Sequence of chain 1.AA:
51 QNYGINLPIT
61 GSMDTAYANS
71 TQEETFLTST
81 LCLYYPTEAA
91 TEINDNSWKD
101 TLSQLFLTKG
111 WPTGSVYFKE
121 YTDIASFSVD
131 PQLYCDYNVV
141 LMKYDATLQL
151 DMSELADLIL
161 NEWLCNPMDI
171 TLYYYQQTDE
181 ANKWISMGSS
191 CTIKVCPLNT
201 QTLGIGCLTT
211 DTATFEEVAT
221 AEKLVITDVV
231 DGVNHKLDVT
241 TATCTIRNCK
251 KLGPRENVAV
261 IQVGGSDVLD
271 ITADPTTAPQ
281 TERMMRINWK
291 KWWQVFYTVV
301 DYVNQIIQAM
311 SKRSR

Binding-site contacts:
Ligand atom O7 contacts residue ASN69 of chain 1.AA at 4.4 Å.
Ligand atom O5 contacts residue ASN69 of chain 1.AA at 2.5 Å (h-bond).
Ligand atom C3 contacts residue ASN69 of chain 1.AA at 3.8 Å.
Ligand atom N2 contacts residue ASN69 of chain 1.AA at 2.8 Å (h-bond).
Ligand atom C2 contacts residue ASN69 of chain 1.AA at 2.5 Å.
Ligand atom C5 contacts residue ASN69 of chain 1.AA at 3.8 Å.
Ligand atom O6 contacts residue ASN69 of chain 1.AA at 4.2 Å.
Ligand atom C4 contacts residue ASN69 of chain 1.AA at 4.2 Å.
Ligand atom C7 contacts residue ASN69 of chain 1.AA at 3.8 Å.
Ligand atom C1 contacts residue ASN69 of chain 1.AA at 1.5 Å.

This protein binds this small molecule.
Small molecule (SMILES): CC(=O)N[C@@H]1[C@@H](O)[C@H](O)[C@@H](CO)O[C@H]1O